Binding-site contacts:
Ligand atom C11 contacts residue PHE251 of chain 1.C at 3.8 Å (hydrophobic).
Ligand atom C6 contacts residue LEU150 of chain 1.C at 3.6 Å (hydrophobic).
Ligand atom C5 contacts residue PHE140 of chain 1.C at 2.1 Å (hydrophobic).
Ligand atom O1 contacts residue HIS273 of chain 1.C at 3.4 Å (h-bond).
Ligand atom O4 contacts residue PHE251 of chain 1.C at 3.7 Å.
Ligand atom I1 contacts residue LEU150 of chain 1.C at 3.2 Å.
Ligand atom C5 contacts residue LEU150 of chain 1.C at 3.6 Å (hydrophobic).
Ligand atom C7 contacts residue LEU150 of chain 1.C at 3.4 Å (hydrophobic).
Ligand atom C4 contacts residue LEU150 of chain 1.C at 3.2 Å (hydrophobic).
Ligand atom O2 contacts residue PHE140 of chain 1.C at 2.5 Å.
Ligand atom O1 contacts residue MET248 of chain 1.C at 3.5 Å.
Ligand atom C2 contacts residue PHE140 of chain 1.C at 3.7 Å (hydrophobic).
Ligand atom C3 contacts residue PHE140 of chain 1.C at 2.7 Å (hydrophobic).
Ligand atom C11 contacts residue PHE140 of chain 1.C at 2.1 Å (hydrophobic).
Ligand atom C8 contacts residue GLY246 of chain 1.C at 3.4 Å.
Ligand atom C10 contacts residue MET248 of chain 1.C at 3.4 Å (hydrophobic).
Ligand atom C10 contacts residue GLY247 of chain 1.C at 3.5 Å.
Ligand atom C8 contacts residue LEU150 of chain 1.C at 3.0 Å (hydrophobic).
Ligand atom I2 contacts residue HIS153 of chain 1.C at 3.8 Å.
Ligand atom O1 contacts residue GLY246 of chain 1.C at 2.5 Å (h-bond).
Ligand atom O2 contacts residue VAL151 of chain 1.C at 3.2 Å.
Ligand atom C7 contacts residue PHE140 of chain 1.C at 1.7 Å (hydrophobic).
Ligand atom C10 contacts residue GLY246 of chain 1.C at 3.5 Å.
Ligand atom I1 contacts residue PHE140 of chain 1.C at 3.3 Å.
Ligand atom I2 contacts residue LEU150 of chain 1.C at 3.9 Å.
Ligand atom C9 contacts residue PHE140 of chain 1.C at 1.5 Å (hydrophobic).
Ligand atom C2 contacts residue VAL151 of chain 1.C at 3.6 Å (hydrophobic).
Ligand atom C6 contacts residue MET248 of chain 1.C at 3.3 Å (hydrophobic).
Ligand atom O1 contacts residue GLU129 of chain 1.C at 3.5 Å (salt-bridge).
Ligand atom C2 contacts residue LEU150 of chain 1.C at 2.5 Å (hydrophobic).
Ligand atom I3 contacts residue MET248 of chain 1.C at 3.4 Å.
Ligand atom I3 contacts residue PHE251 of chain 1.C at 3.8 Å.
Ligand atom C1 contacts residue PHE140 of chain 1.C at 2.6 Å (hydrophobic).
Ligand atom C8 contacts residue MET248 of chain 1.C at 3.3 Å (hydrophobic).
Ligand atom I3 contacts residue PHE140 of chain 1.C at 2.8 Å.
Ligand atom C4 contacts residue VAL151 of chain 1.C at 3.1 Å (hydrophobic).
Ligand atom I3 contacts residue PRO131 of chain 1.C at 3.8 Å.
Ligand atom C10 contacts residue LEU150 of chain 1.C at 1.9 Å (hydrophobic).
Ligand atom O2 contacts residue LEU150 of chain 1.C at 3.2 Å.
Ligand atom C12 contacts residue LEU150 of chain 1.C at 1.5 Å (hydrophobic).

Sequence of chain 1.C:
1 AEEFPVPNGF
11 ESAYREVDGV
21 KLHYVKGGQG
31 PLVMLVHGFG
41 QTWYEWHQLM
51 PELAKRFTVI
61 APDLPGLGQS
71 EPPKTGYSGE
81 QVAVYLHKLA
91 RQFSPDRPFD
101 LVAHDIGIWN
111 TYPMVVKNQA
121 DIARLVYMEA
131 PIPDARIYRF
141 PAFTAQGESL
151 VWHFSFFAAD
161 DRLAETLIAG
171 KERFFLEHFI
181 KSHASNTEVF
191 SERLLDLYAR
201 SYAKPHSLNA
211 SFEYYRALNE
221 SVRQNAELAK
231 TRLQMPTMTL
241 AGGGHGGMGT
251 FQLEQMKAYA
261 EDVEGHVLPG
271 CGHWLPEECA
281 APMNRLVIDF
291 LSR

The small molecule below binds the protein below.
Small molecule (SMILES): O=C(O)Cc1cc(I)c(Oc2ccc(O)c(I)c2)c(I)c1